Binding-site contacts:
Ligand atom C05 contacts residue HIS227 of chain 20.B at 3.4 Å.
Ligand atom O06 contacts residue THR274 of chain 20.B at 3.2 Å (h-bond).
Ligand atom C40 contacts residue SER234 of chain 20.B at 2.9 Å.
Ligand atom O07 contacts residue THR274 of chain 20.B at 3.7 Å.
Ligand atom C41 contacts residue SER234 of chain 20.B at 3.6 Å.
Ligand atom O13 contacts residue ARG359 of chain 20.B at 3.4 Å (salt-bridge).
Ligand atom O14 contacts residue HIS227 of chain 20.B at 2.2 Å (h-bond).
Ligand atom C07 contacts residue ASP224 of chain 20.B at 3.5 Å.
Ligand atom C41 contacts residue VAL23 of chain 20.B at 3.2 Å (hydrophobic).
Ligand atom C31 contacts residue HIS227 of chain 20.B at 3.4 Å.
Ligand atom O13 contacts residue GLY360 of chain 20.B at 3.6 Å (h-bond).
Ligand atom O13 contacts residue PRO358 of chain 20.B at 3.5 Å.
Ligand atom C09 contacts residue LEU228 of chain 20.B at 4.1 Å (hydrophobic).
Ligand atom C08 contacts residue LEU228 of chain 20.B at 3.3 Å (hydrophobic).
Ligand atom C16 contacts residue THR274 of chain 20.B at 3.6 Å.
Ligand atom C33 contacts residue ASP26 of chain 20.B at 3.9 Å.
Ligand atom C14 contacts residue THR274 of chain 20.B at 4.0 Å.
Ligand atom O06 contacts residue PRO272 of chain 20.B at 3.8 Å.
Ligand atom O08 contacts residue ARG276 of chain 20.B at 3.6 Å.
Ligand atom C14 contacts residue LEU215 of chain 20.B at 3.9 Å (hydrophobic).
Ligand atom C27 contacts residue GLY360 of chain 20.B at 4.0 Å.
Ligand atom C15 contacts residue PRO272 of chain 20.B at 3.6 Å (hydrophobic).
Ligand atom O06 contacts residue LEU215 of chain 20.B at 3.6 Å.
Ligand atom C44 contacts residue GLY360 of chain 20.B at 4.0 Å.
Ligand atom C30 contacts residue HIS227 of chain 20.B at 3.1 Å.
Ligand atom O12 contacts residue GLY360 of chain 20.B at 3.4 Å (h-bond).
Ligand atom C07 contacts residue HIS227 of chain 20.B at 2.7 Å.
Ligand atom C07 contacts residue LEU228 of chain 20.B at 4.0 Å (hydrophobic).
Ligand atom C19 contacts residue THR274 of chain 20.B at 3.3 Å.
Ligand atom C16 contacts residue PRO272 of chain 20.B at 4.0 Å (hydrophobic).
Ligand atom C04 contacts residue HIS227 of chain 20.B at 4.0 Å.
Ligand atom C06 contacts residue HIS227 of chain 20.B at 2.8 Å.
Ligand atom C39 contacts residue SER234 of chain 20.B at 3.9 Å.
Ligand atom C42 contacts residue VAL23 of chain 20.B at 3.5 Å (hydrophobic).
Ligand atom O06 contacts residue LEU273 of chain 20.B at 3.4 Å.
Ligand atom C36 contacts residue HIS227 of chain 20.B at 3.4 Å.
Ligand atom C08 contacts residue HIS227 of chain 20.B at 3.3 Å.
Ligand atom C44 contacts residue LEU361 of chain 20.B at 4.0 Å (hydrophobic).
Ligand atom C09 contacts residue HIS227 of chain 20.B at 3.9 Å.
Ligand atom C06 contacts residue ASP224 of chain 20.B at 3.6 Å.

This small molecule binds to this protein.
Small molecule (SMILES): CC(=O)O[C@H]1C(=O)[C@@]2(C)[C@H]([C@H](OC(=O)c3ccccc3)[C@]3(O)C[C@H](OC(=O)[C@H](O)[C@@H](NC(=O)c4ccccc4)c4ccccc4)C(C)=C1C3(C)C)[C@]1(OC(C)=O)CO[C@@H]1C[C@@H]2O

Sequence of chain 20.B:
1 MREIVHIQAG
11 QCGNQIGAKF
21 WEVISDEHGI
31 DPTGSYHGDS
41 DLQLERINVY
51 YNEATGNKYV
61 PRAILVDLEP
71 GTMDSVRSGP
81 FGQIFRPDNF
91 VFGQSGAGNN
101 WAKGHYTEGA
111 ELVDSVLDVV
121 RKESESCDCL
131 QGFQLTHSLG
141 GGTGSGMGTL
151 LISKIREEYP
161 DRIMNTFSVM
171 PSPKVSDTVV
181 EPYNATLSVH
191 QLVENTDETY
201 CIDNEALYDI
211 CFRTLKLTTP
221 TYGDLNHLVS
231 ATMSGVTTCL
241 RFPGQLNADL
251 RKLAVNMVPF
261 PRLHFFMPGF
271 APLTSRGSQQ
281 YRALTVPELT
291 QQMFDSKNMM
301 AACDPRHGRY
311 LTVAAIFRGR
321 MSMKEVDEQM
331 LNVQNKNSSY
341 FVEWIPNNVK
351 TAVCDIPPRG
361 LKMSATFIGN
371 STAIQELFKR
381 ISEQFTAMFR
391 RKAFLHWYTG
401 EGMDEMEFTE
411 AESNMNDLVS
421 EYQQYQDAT